Binding-site contacts:
Ligand atom O3 contacts residue ARG94 of chain 1.B at 4.2 Å.
Ligand atom C11 contacts residue LEU139 of chain 1.B at 4.3 Å (hydrophobic).
Ligand atom C3 contacts residue PHE70 of chain 1.B at 3.5 Å (hydrophobic).
Ligand atom O3 contacts residue ILE147 of chain 1.B at 3.5 Å.
Ligand atom C15 contacts residue ARG94 of chain 1.B at 3.8 Å.
Ligand atom C contacts residue SER148 of chain 1.B at 3.7 Å.
Ligand atom C6 contacts residue ILE147 of chain 1.B at 4.3 Å (hydrophobic).
Ligand atom C8 contacts residue ILE147 of chain 1.B at 4.3 Å (hydrophobic).
Ligand atom C14 contacts residue ILE132 of chain 1.B at 3.6 Å (hydrophobic).
Ligand atom C9 contacts residue ARG94 of chain 1.B at 3.8 Å.
Ligand atom C7 contacts residue CYS91 of chain 1.B at 4.2 Å (hydrophobic).
Ligand atom C1 contacts residue ILE147 of chain 1.B at 3.9 Å (hydrophobic).
Ligand atom O3 contacts residue SER148 of chain 1.B at 3.4 Å (h-bond).
Ligand atom C13 contacts residue LEU136 of chain 1.B at 4.2 Å (hydrophobic).
Ligand atom C12 contacts residue CYS91 of chain 1.B at 3.9 Å (hydrophobic).
Ligand atom C12 contacts residue ARG94 of chain 1.B at 3.7 Å.
Ligand atom C4 contacts residue MET154 of chain 1.B at 4.3 Å (hydrophobic).
Ligand atom C1 contacts residue SER148 of chain 1.B at 4.3 Å.
Ligand atom C contacts residue ILE147 of chain 1.B at 4.1 Å (hydrophobic).
Ligand atom C11 contacts residue LEU146 of chain 1.B at 3.1 Å (hydrophobic).
Ligand atom C4 contacts residue PHE70 of chain 1.B at 4.1 Å (hydrophobic).
Ligand atom O contacts residue ARG94 of chain 1.B at 3.3 Å.
Ligand atom C4 contacts residue ILE147 of chain 1.B at 4.3 Å (hydrophobic).
Ligand atom O2 contacts residue GLY90 of chain 1.B at 3.7 Å.
Ligand atom C14 contacts residue SER95 of chain 1.B at 3.6 Å.
Ligand atom O2 contacts residue CYS91 of chain 1.B at 3.0 Å.
Ligand atom C contacts residue ARG94 of chain 1.B at 4.1 Å.
Ligand atom C2 contacts residue SER148 of chain 1.B at 4.2 Å.
Ligand atom C3 contacts residue ILE147 of chain 1.B at 4.1 Å (hydrophobic).
Ligand atom C11 contacts residue ILE147 of chain 1.B at 4.0 Å (hydrophobic).
Ligand atom C2 contacts residue PHE70 of chain 1.B at 4.3 Å (hydrophobic).
Ligand atom O contacts residue SER148 of chain 1.B at 4.3 Å.
Ligand atom C10 contacts residue LEU136 of chain 1.B at 3.6 Å (hydrophobic).
Ligand atom C13 contacts residue CYS91 of chain 1.B at 4.0 Å (hydrophobic).
Ligand atom C15 contacts residue ILE132 of chain 1.B at 3.9 Å (hydrophobic).
Ligand atom O2 contacts residue ILE87 of chain 1.B at 4.3 Å.
Ligand atom C2 contacts residue ILE147 of chain 1.B at 4.1 Å (hydrophobic).
Ligand atom C14 contacts residue ARG94 of chain 1.B at 4.2 Å.
Ligand atom C10 contacts residue ARG94 of chain 1.B at 4.2 Å.
Ligand atom O1 contacts residue ILE147 of chain 1.B at 3.5 Å.

Sequence of chain 1.B:
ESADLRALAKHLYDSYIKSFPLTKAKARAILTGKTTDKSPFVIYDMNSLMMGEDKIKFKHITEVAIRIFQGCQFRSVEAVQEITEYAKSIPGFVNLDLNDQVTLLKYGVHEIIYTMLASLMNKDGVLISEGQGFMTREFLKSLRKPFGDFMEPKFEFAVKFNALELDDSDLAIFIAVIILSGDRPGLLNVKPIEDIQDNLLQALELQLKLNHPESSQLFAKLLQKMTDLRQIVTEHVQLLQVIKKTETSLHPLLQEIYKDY

A protein and the small-molecule ligand that binds it are described below.
Small molecule (SMILES): CCCC[C@H](CC)COC(=O)c1ccccc1C(=O)O